Binding-site contacts:
Ligand atom NAD contacts residue LEU102 of chain 1.C at 4.2 Å.
Ligand atom CAL contacts residue SER145 of chain 1.C at 3.7 Å.
Ligand atom CAK contacts residue GLU143 of chain 1.C at 3.9 Å.
Ligand atom NAA contacts residue LEU105 of chain 1.C at 3.2 Å (h-bond).
Ligand atom NAA contacts residue GLU104 of chain 1.C at 3.5 Å (salt-bridge).
Ligand atom NAP contacts residue GLU104 of chain 1.C at 3.6 Å (salt-bridge).
Ligand atom NAA contacts residue PRO106 of chain 1.C at 4.0 Å.
Ligand atom NAM contacts residue SER145 of chain 1.C at 4.0 Å.
Ligand atom CAB contacts residue GLU104 of chain 1.C at 4.0 Å.
Ligand atom CAH contacts residue GLU101 of chain 1.C at 3.2 Å.
Ligand atom CAG contacts residue ALA103 of chain 1.C at 3.8 Å (hydrophobic).
Ligand atom NAE contacts residue GLU104 of chain 1.C at 3.8 Å.
Ligand atom CAG contacts residue GLU101 of chain 1.C at 4.3 Å.
Ligand atom NAM contacts residue GLU104 of chain 1.C at 3.4 Å (salt-bridge).
Ligand atom NAD contacts residue GLU104 of chain 1.C at 4.1 Å.
Ligand atom CAF contacts residue ALA103 of chain 1.C at 3.5 Å (hydrophobic).
Ligand atom CAB contacts residue LEU102 of chain 1.C at 3.8 Å (hydrophobic).
Ligand atom NAA contacts residue ALA103 of chain 1.C at 3.7 Å.
Ligand atom CAL contacts residue GLU104 of chain 1.C at 3.9 Å.
Ligand atom CAO contacts residue ALA149 of chain 1.C at 4.2 Å (hydrophobic).
Ligand atom NAN contacts residue GLU104 of chain 1.C at 3.4 Å (salt-bridge).
Ligand atom NAC contacts residue ARG52 of chain 1.C at 4.1 Å.
Ligand atom NAQ contacts residue ALA149 of chain 1.C at 3.8 Å.
Ligand atom NAQ contacts residue GLU104 of chain 1.C at 4.2 Å.
Ligand atom CAH contacts residue ALA103 of chain 1.C at 4.0 Å (hydrophobic).
Ligand atom CAG contacts residue GLU104 of chain 1.C at 4.3 Å.
Ligand atom CAF contacts residue GLU104 of chain 1.C at 3.8 Å.
Ligand atom CAR contacts residue ALA103 of chain 1.C at 4.2 Å (hydrophobic).
Ligand atom CAJ contacts residue GLU143 of chain 1.C at 3.8 Å.
Ligand atom CAO contacts residue GLU104 of chain 1.C at 3.5 Å.
Ligand atom CAF contacts residue LEU102 of chain 1.C at 4.0 Å (hydrophobic).
Ligand atom NAC contacts residue LEU105 of chain 1.C at 3.8 Å.
Ligand atom NAA contacts residue LEU102 of chain 1.C at 3.5 Å.
Ligand atom NAN contacts residue SER145 of chain 1.C at 3.6 Å (h-bond).
Ligand atom CAR contacts residue GLU104 of chain 1.C at 3.7 Å.
Ligand atom NAQ contacts residue ASP146 of chain 1.C at 3.3 Å (salt-bridge).
Ligand atom CAL contacts residue GLU143 of chain 1.C at 3.6 Å.
Ligand atom CAB contacts residue LEU105 of chain 1.C at 4.0 Å (hydrophobic).
Ligand atom CAH contacts residue LEU102 of chain 1.C at 4.1 Å (hydrophobic).
Ligand atom CAI contacts residue GLU101 of chain 1.C at 4.0 Å.

The small molecule below binds the protein below.
Small molecule (SMILES): NC(N)=N/N=C/c1cccc(/C=N/N=C(N)N)c1

Sequence of chain 1.C:
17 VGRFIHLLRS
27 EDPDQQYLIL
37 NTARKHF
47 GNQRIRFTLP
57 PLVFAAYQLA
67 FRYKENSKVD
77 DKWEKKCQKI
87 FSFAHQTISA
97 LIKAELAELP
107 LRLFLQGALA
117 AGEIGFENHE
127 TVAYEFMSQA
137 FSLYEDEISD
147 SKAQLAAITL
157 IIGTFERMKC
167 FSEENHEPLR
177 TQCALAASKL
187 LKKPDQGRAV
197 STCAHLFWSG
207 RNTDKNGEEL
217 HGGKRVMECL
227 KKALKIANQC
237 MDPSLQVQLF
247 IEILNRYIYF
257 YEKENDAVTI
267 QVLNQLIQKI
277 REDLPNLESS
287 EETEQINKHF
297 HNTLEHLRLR